A small-molecule ligand and the protein it binds are described below.
Small molecule (SMILES): NC(=O)c1ccc(F)cc1OCC(=O)O

Binding-site contacts:
Ligand atom N4 contacts residue LEU301 of chain 1.A at 3.7 Å.
Ligand atom C14 contacts residue VAL48 of chain 1.A at 4.3 Å (hydrophobic).
Ligand atom O19 contacts residue NAP1 of chain 1.B at 3.0 Å.
Ligand atom C3 contacts residue LEU301 of chain 1.A at 4.2 Å (hydrophobic).
Ligand atom F13 contacts residue TYR49 of chain 1.A at 3.8 Å.
Ligand atom C18 contacts residue NAP1 of chain 1.B at 3.4 Å.
Ligand atom C17 contacts residue NAP1 of chain 1.B at 3.5 Å.
Ligand atom O21 contacts residue NAP1 of chain 1.B at 3.4 Å (h-bond).
Ligand atom C18 contacts residue HIS111 of chain 1.A at 3.3 Å.
Ligand atom C8 contacts residue TRP80 of chain 1.A at 4.3 Å (hydrophobic).
Ligand atom C18 contacts residue TYR49 of chain 1.A at 3.9 Å (hydrophobic).
Ligand atom C18 contacts residue TRP112 of chain 1.A at 4.1 Å (hydrophobic).
Ligand atom O19 contacts residue HIS111 of chain 1.A at 2.7 Å (h-bond).
Ligand atom C12 contacts residue TYR49 of chain 1.A at 4.4 Å (hydrophobic).
Ligand atom O16 contacts residue CYS299 of chain 1.A at 4.2 Å.
Ligand atom F13 contacts residue VAL48 of chain 1.A at 3.1 Å.
Ligand atom O16 contacts residue TRP21 of chain 1.A at 3.5 Å.
Ligand atom C3 contacts residue PHE123 of chain 1.A at 4.2 Å (hydrophobic).
Ligand atom C12 contacts residue VAL48 of chain 1.A at 3.9 Å (hydrophobic).
Ligand atom O21 contacts residue HIS111 of chain 1.A at 3.2 Å (h-bond).
Ligand atom C14 contacts residue TRP21 of chain 1.A at 3.1 Å (hydrophobic).
Ligand atom C14 contacts residue TYR49 of chain 1.A at 4.0 Å (hydrophobic).
Ligand atom O21 contacts residue TRP112 of chain 1.A at 3.0 Å (h-bond).
Ligand atom C10 contacts residue PHE123 of chain 1.A at 4.4 Å (hydrophobic).
Ligand atom O21 contacts residue TRP80 of chain 1.A at 4.3 Å.
Ligand atom C17 contacts residue TYR49 of chain 1.A at 4.2 Å (hydrophobic).
Ligand atom C17 contacts residue CYS299 of chain 1.A at 4.2 Å (hydrophobic).
Ligand atom O7 contacts residue PHE123 of chain 1.A at 3.8 Å.
Ligand atom C17 contacts residue TRP21 of chain 1.A at 3.6 Å (hydrophobic).
Ligand atom C12 contacts residue TRP21 of chain 1.A at 3.8 Å (hydrophobic).
Ligand atom N4 contacts residue TRP112 of chain 1.A at 3.6 Å.
Ligand atom O7 contacts residue TRP220 of chain 1.A at 4.4 Å.
Ligand atom F13 contacts residue TRP21 of chain 1.A at 3.8 Å.
Ligand atom O16 contacts residue TRP220 of chain 1.A at 4.5 Å.
Ligand atom C10 contacts residue VAL48 of chain 1.A at 3.9 Å (hydrophobic).
Ligand atom O7 contacts residue LEU301 of chain 1.A at 4.0 Å.
Ligand atom C8 contacts residue PHE123 of chain 1.A at 3.8 Å (hydrophobic).
Ligand atom C1 contacts residue TRP21 of chain 1.A at 3.9 Å (hydrophobic).
Ligand atom O19 contacts residue TYR49 of chain 1.A at 2.7 Å (h-bond).

Sequence of chain 1.A:
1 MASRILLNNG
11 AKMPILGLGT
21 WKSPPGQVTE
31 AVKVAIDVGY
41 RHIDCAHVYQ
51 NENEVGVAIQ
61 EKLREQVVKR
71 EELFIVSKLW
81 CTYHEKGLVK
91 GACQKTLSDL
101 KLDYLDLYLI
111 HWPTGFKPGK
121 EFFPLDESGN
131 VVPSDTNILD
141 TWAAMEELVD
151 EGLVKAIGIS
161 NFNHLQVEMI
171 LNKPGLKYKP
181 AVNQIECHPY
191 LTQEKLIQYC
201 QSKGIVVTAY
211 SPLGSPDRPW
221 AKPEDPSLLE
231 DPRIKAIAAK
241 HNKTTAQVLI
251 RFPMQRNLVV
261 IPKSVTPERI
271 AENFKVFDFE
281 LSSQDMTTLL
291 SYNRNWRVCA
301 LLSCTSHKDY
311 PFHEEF